Binding-site contacts:
Ligand atom O1 contacts residue ALA191 of chain 1.B at 3.6 Å.
Ligand atom C2 contacts residue ARG141 of chain 1.B at 3.7 Å.
Ligand atom O1 contacts residue ARG141 of chain 1.B at 3.2 Å (salt-bridge).
Ligand atom C2 contacts residue TYR190 of chain 1.B at 3.9 Å (hydrophobic).
Ligand atom C6 contacts residue GLU164 of chain 1.B at 3.1 Å.
Ligand atom C4 contacts residue TYR190 of chain 1.B at 3.8 Å (hydrophobic).
Ligand atom C2 contacts residue ASP89 of chain 1.B at 3.6 Å.
Ligand atom O6 contacts residue TYR192 of chain 1.B at 3.8 Å.
Ligand atom C3 contacts residue LYS9 of chain 1.B at 3.7 Å.
Ligand atom C1 contacts residue GLN236 of chain 1.B at 3.8 Å.
Ligand atom C4 contacts residue TRP15 of chain 1.B at 3.8 Å (hydrophobic).
Ligand atom C3 contacts residue ASN137 of chain 1.B at 3.9 Å.
Ligand atom O3 contacts residue LYS9 of chain 1.B at 2.7 Å (salt-bridge).
Ligand atom O5 contacts residue ASP216 of chain 1.B at 3.8 Å.
Ligand atom C5 contacts residue GLU164 of chain 1.B at 3.7 Å.
Ligand atom C2 contacts residue ASN137 of chain 1.B at 3.5 Å.
Ligand atom O6 contacts residue GLU164 of chain 1.B at 2.6 Å (salt-bridge).
Ligand atom O1 contacts residue GLN236 of chain 1.B at 3.2 Å (h-bond).
Ligand atom O1 contacts residue TYR190 of chain 1.B at 3.8 Å.
Ligand atom O4 contacts residue TRP15 of chain 1.B at 2.8 Å (h-bond).
Ligand atom O1 contacts residue ASP216 of chain 1.B at 2.5 Å (salt-bridge).
Ligand atom O5 contacts residue ALA191 of chain 1.B at 3.2 Å (h-bond).
Ligand atom O4 contacts residue GLU164 of chain 1.B at 2.7 Å (salt-bridge).
Ligand atom O2 contacts residue GLN236 of chain 1.B at 3.3 Å (h-bond).
Ligand atom O2 contacts residue TYR14 of chain 1.B at 3.6 Å (h-bond).
Ligand atom O6 contacts residue TYR190 of chain 1.B at 3.3 Å.
Ligand atom C4 contacts residue LYS9 of chain 1.B at 3.5 Å.
Ligand atom O3 contacts residue TYR190 of chain 1.B at 3.8 Å.
Ligand atom O6 contacts residue ALA191 of chain 1.B at 3.9 Å.
Ligand atom O4 contacts residue LYS9 of chain 1.B at 3.1 Å (salt-bridge).
Ligand atom O3 contacts residue ASN137 of chain 1.B at 3.1 Å (h-bond).
Ligand atom O2 contacts residue ARG141 of chain 1.B at 3.2 Å (salt-bridge).
Ligand atom C6 contacts residue SER10 of chain 1.B at 3.8 Å.
Ligand atom O5 contacts residue TYR190 of chain 1.B at 3.8 Å.
Ligand atom O3 contacts residue ASP89 of chain 1.B at 2.5 Å (salt-bridge).
Ligand atom C1 contacts residue ASP216 of chain 1.B at 3.5 Å.
Ligand atom C4 contacts residue GLU164 of chain 1.B at 3.2 Å.
Ligand atom O2 contacts residue ASN137 of chain 1.B at 3.0 Å (h-bond).
Ligand atom O2 contacts residue ASP89 of chain 1.B at 2.5 Å (salt-bridge).
Ligand atom C3 contacts residue ASP89 of chain 1.B at 3.3 Å.

Sequence of chain 1.B:
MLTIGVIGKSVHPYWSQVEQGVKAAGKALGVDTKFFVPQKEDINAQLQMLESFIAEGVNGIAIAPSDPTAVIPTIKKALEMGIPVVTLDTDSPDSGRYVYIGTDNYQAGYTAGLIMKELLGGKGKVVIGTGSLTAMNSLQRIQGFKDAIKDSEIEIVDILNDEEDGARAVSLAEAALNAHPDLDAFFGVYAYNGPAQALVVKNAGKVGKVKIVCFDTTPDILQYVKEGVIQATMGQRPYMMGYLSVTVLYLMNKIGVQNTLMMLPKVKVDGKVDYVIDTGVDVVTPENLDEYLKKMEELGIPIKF

A small-molecule ligand and the protein it binds are described below.
Small molecule (SMILES): OC[C@H]1O[C@@H](O)[C@H](O)[C@@H](O)[C@@H]1O